Binding-site contacts:
Ligand atom N38 contacts residue MET6 of chain 1.B at 2.8 Å (h-bond).
Ligand atom C07 contacts residue LYS33 of chain 1.B at 3.7 Å.
Ligand atom C34 contacts residue ALA8 of chain 1.B at 3.5 Å (hydrophobic).
Ligand atom C07 contacts residue ARG58 of chain 1.B at 3.3 Å.
Ligand atom N35 contacts residue ALA8 of chain 1.B at 3.4 Å.
Ligand atom C20 contacts residue ILE51 of chain 1.B at 3.6 Å (hydrophobic).
Ligand atom N38 contacts residue TYR102 of chain 1.B at 3.5 Å (h-bond).
Ligand atom C28 contacts residue LEU21 of chain 1.B at 3.7 Å (hydrophobic).
Ligand atom F18 contacts residue GLN30 of chain 1.B at 2.4 Å.
Ligand atom C08 contacts residue LYS33 of chain 1.B at 3.7 Å.
Ligand atom C39 contacts residue PHE96 of chain 1.B at 3.6 Å (hydrophobic).
Ligand atom C15 contacts residue GLN30 of chain 1.B at 3.5 Å.
Ligand atom C19 contacts residue LEU29 of chain 1.B at 3.6 Å (hydrophobic).
Ligand atom N36 contacts residue VAL7 of chain 1.B at 3.5 Å.
Ligand atom C37 contacts residue MET6 of chain 1.B at 3.6 Å (hydrophobic).
Ligand atom C22 contacts residue ILE51 of chain 1.B at 3.6 Å (hydrophobic).
Ligand atom N35 contacts residue MET6 of chain 1.B at 3.6 Å (h-bond).
Ligand atom C34 contacts residue VAL32 of chain 1.B at 3.4 Å (hydrophobic).
Ligand atom N35 contacts residue VAL32 of chain 1.B at 3.2 Å.
Ligand atom N36 contacts residue ALA8 of chain 1.B at 3.5 Å (h-bond).
Ligand atom N36 contacts residue MET6 of chain 1.B at 3.5 Å.
Ligand atom C08 contacts residue ARG58 of chain 1.B at 3.1 Å.
Ligand atom N38 contacts residue PHE96 of chain 1.B at 2.8 Å (h-bond).
Ligand atom N33 contacts residue ALA8 of chain 1.B at 3.6 Å.
Ligand atom N03 contacts residue LEU55 of chain 1.B at 3.7 Å.
Ligand atom N35 contacts residue VAL7 of chain 1.B at 3.6 Å.
Ligand atom C21 contacts residue ILE51 of chain 1.B at 3.5 Å (hydrophobic).
Ligand atom C25 contacts residue LEU21 of chain 1.B at 3.5 Å (hydrophobic).
Ligand atom F17 contacts residue GLN30 of chain 1.B at 3.6 Å.
Ligand atom N33 contacts residue GLU28 of chain 1.B at 2.9 Å (salt-bridge).
Ligand atom N33 contacts residue VAL32 of chain 1.B at 3.5 Å.
Ligand atom N35 contacts residue GLU28 of chain 1.B at 2.6 Å (salt-bridge).
Ligand atom C09 contacts residue PRO56 of chain 1.B at 3.5 Å (hydrophobic).
Ligand atom C30 contacts residue PHE96 of chain 1.B at 3.7 Å (hydrophobic).
Ligand atom C08 contacts residue PRO56 of chain 1.B at 3.3 Å (hydrophobic).
Ligand atom C34 contacts residue GLU28 of chain 1.B at 3.5 Å.
Ligand atom C37 contacts residue PHE96 of chain 1.B at 3.5 Å (hydrophobic).
Ligand atom F16 contacts residue LEU29 of chain 1.B at 3.7 Å.
Ligand atom O26 contacts residue LEU21 of chain 1.B at 3.3 Å.
Ligand atom C11 contacts residue LEU55 of chain 1.B at 3.6 Å (hydrophobic).

The protein below binds the small molecule below.
Small molecule (SMILES): COc1cc(Cc2cnc(N)nc2N)cc(/C=C/C(=O)N2N=Cc3ccccc3[C@@H]2CCC(F)(F)F)c1OC

Sequence of chain 1.B:
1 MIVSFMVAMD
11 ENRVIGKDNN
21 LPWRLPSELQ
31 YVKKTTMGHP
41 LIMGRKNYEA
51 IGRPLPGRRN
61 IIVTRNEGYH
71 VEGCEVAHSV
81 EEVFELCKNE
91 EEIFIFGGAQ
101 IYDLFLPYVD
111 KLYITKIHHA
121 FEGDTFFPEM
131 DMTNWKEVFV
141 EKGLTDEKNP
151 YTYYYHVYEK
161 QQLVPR